Binding-site contacts:
Ligand atom C1 contacts residue TYR105 of chain 1.B at 3.4 Å (hydrophobic).
Ligand atom C5 contacts residue GLY109 of chain 1.B at 3.8 Å.
Ligand atom C23 contacts residue ASP183 of chain 1.B at 3.6 Å.
Ligand atom C20 contacts residue VAL103 of chain 1.B at 3.6 Å (hydrophobic).
Ligand atom C26 contacts residue GLU73 of chain 1.B at 3.8 Å.
Ligand atom C8 contacts residue ALA54 of chain 1.B at 3.8 Å (hydrophobic).
Ligand atom C8 contacts residue GLU104 of chain 1.B at 3.5 Å.
Ligand atom C25 contacts residue MET77 of chain 1.B at 3.8 Å (hydrophobic).
Ligand atom O2 contacts residue LYS56 of chain 1.B at 3.2 Å.
Ligand atom C contacts residue TYR105 of chain 1.B at 3.8 Å (hydrophobic).
Ligand atom C2 contacts residue SER107 of chain 1.B at 3.5 Å.
Ligand atom C8 contacts residue ALA106 of chain 1.B at 3.4 Å (hydrophobic).
Ligand atom C17 contacts residue GLU28 of chain 1.B at 3.6 Å.
Ligand atom C7 contacts residue ALA106 of chain 1.B at 3.6 Å (hydrophobic).
Ligand atom C26 contacts residue LYS56 of chain 1.B at 3.6 Å.
Ligand atom C25 contacts residue PHE184 of chain 1.B at 3.5 Å (hydrophobic).
Ligand atom N1 contacts residue TYR105 of chain 1.B at 3.5 Å.
Ligand atom C17 contacts residue GLY27 of chain 1.B at 3.4 Å.
Ligand atom C23 contacts residue ILE87 of chain 1.B at 3.8 Å (hydrophobic).
Ligand atom C5 contacts residue ALA106 of chain 1.B at 3.6 Å (hydrophobic).
Ligand atom C8 contacts residue LEU172 of chain 1.B at 3.6 Å (hydrophobic).
Ligand atom N2 contacts residue ALA106 of chain 1.B at 2.9 Å (h-bond).
Ligand atom C10 contacts residue LEU172 of chain 1.B at 3.5 Å (hydrophobic).
Ligand atom N1 contacts residue ALA106 of chain 1.B at 2.9 Å (h-bond).
Ligand atom C9 contacts residue ALA54 of chain 1.B at 3.8 Å (hydrophobic).
Ligand atom C22 contacts residue GLU73 of chain 1.B at 3.6 Å.
Ligand atom N5 contacts residue VAL34 of chain 1.B at 3.6 Å.
Ligand atom C9 contacts residue LEU172 of chain 1.B at 3.3 Å (hydrophobic).
Ligand atom O1 contacts residue ALA182 of chain 1.B at 3.5 Å.
Ligand atom N2 contacts residue TYR105 of chain 1.B at 3.4 Å.
Ligand atom O1 contacts residue ASP183 of chain 1.B at 2.9 Å (salt-bridge).
Ligand atom C10 contacts residue ALA54 of chain 1.B at 3.8 Å (hydrophobic).
Ligand atom C24 contacts residue ILE87 of chain 1.B at 3.7 Å (hydrophobic).
Ligand atom C6 contacts residue ALA106 of chain 1.B at 3.8 Å (hydrophobic).
Ligand atom C13 contacts residue LEU172 of chain 1.B at 3.5 Å (hydrophobic).
Ligand atom C6 contacts residue LEU26 of chain 1.B at 3.9 Å (hydrophobic).
Ligand atom C25 contacts residue ASP183 of chain 1.B at 3.5 Å.
Ligand atom C26 contacts residue VAL101 of chain 1.B at 3.8 Å (hydrophobic).
Ligand atom C14 contacts residue VAL34 of chain 1.B at 3.7 Å (hydrophobic).
Ligand atom C16 contacts residue LEU26 of chain 1.B at 3.5 Å (hydrophobic).

The protein below binds the small molecule below.
Small molecule (SMILES): CCN(CC)CCCNc1ncc2cc(-c3cc(OC)cc(OC)c3)c(NC(=O)NC(C)(C)C)nc2n1

Sequence of chain 1.B:
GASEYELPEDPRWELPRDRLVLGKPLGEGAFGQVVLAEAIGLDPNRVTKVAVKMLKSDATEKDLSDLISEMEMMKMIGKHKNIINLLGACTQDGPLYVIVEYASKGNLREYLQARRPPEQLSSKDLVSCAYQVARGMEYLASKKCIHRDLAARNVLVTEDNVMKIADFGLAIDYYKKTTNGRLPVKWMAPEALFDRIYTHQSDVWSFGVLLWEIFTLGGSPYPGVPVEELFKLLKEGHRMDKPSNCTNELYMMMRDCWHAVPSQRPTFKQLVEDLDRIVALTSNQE